Sequence of chain 1.A:
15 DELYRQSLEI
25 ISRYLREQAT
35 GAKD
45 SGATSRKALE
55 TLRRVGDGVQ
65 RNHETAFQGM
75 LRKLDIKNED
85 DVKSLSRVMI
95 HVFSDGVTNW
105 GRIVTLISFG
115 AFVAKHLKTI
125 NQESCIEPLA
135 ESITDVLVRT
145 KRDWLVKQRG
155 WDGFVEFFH

The protein below binds the small molecule below.
Small molecule (SMILES): COc1ccccc1C[C@@H](Oc1ncnc2sc(-c3cccc(Cl)c3)c(-c3ccc(OCCN4CCN(C)CC4)c(Cl)c3C)c12)C(=O)O

Binding-site contacts:
Ligand atom O4 contacts residue ARG106 of chain 1.A at 2.6 Å (salt-bridge).
Ligand atom C12 contacts residue VAL96 of chain 1.A at 3.8 Å (hydrophobic).
Ligand atom C8 contacts residue PHE71 of chain 1.A at 3.8 Å (hydrophobic).
Ligand atom C6 contacts residue THR109 of chain 1.A at 3.8 Å.
Ligand atom O3 contacts residue MET74 of chain 1.A at 3.5 Å.
Ligand atom O1 contacts residue THR109 of chain 1.A at 3.8 Å.
Ligand atom C4 contacts residue THR109 of chain 1.A at 3.7 Å.
Ligand atom CL1 contacts residue MET93 of chain 1.A at 3.6 Å.
Ligand atom N1 contacts residue THR109 of chain 1.A at 3.6 Å.
Ligand atom O5 contacts residue ARG106 of chain 1.A at 3.0 Å (salt-bridge).
Ligand atom C35 contacts residue VAL96 of chain 1.A at 3.8 Å (hydrophobic).
Ligand atom C14 contacts residue VAL96 of chain 1.A at 3.5 Å (hydrophobic).
Ligand atom C1 contacts residue THR109 of chain 1.A at 3.9 Å.
Ligand atom C32 contacts residue MET74 of chain 1.A at 3.7 Å (hydrophobic).
Ligand atom C31 contacts residue LYS77 of chain 1.A at 3.6 Å.
Ligand atom C26 contacts residue MET74 of chain 1.A at 3.5 Å (hydrophobic).
Ligand atom C10 contacts residue THR109 of chain 1.A at 3.6 Å.
Ligand atom O2 contacts residue THR109 of chain 1.A at 3.7 Å.
Ligand atom C13 contacts residue VAL96 of chain 1.A at 3.6 Å (hydrophobic).
Ligand atom CL2 contacts residue MET74 of chain 1.A at 3.4 Å.
Ligand atom C6 contacts residue HIS67 of chain 1.A at 3.7 Å.
Ligand atom C36 contacts residue ARG106 of chain 1.A at 3.4 Å.
Ligand atom CL1 contacts residue PHE113 of chain 1.A at 3.7 Å.
Ligand atom C33 contacts residue ALA70 of chain 1.A at 3.6 Å (hydrophobic).
Ligand atom CL1 contacts residue LEU78 of chain 1.A at 3.9 Å.
Ligand atom C32 contacts residue ALA70 of chain 1.A at 3.7 Å (hydrophobic).
Ligand atom N1 contacts residue ARG106 of chain 1.A at 3.7 Å.
Ligand atom N2 contacts residue LEU110 of chain 1.A at 3.7 Å.
Ligand atom C18 contacts residue PHE113 of chain 1.A at 3.8 Å (hydrophobic).
Ligand atom C20 contacts residue MET74 of chain 1.A at 3.8 Å (hydrophobic).
Ligand atom S1 contacts residue LEU110 of chain 1.A at 3.6 Å.
Ligand atom C25 contacts residue MET74 of chain 1.A at 3.7 Å (hydrophobic).
Ligand atom C7 contacts residue HIS67 of chain 1.A at 3.6 Å.
Ligand atom C15 contacts residue VAL96 of chain 1.A at 3.6 Å (hydrophobic).
Ligand atom C7 contacts residue PHE71 of chain 1.A at 3.5 Å (hydrophobic).
Ligand atom C24 contacts residue PHE113 of chain 1.A at 3.6 Å (hydrophobic).
Ligand atom C5 contacts residue THR109 of chain 1.A at 3.7 Å.
Ligand atom CL2 contacts residue PHE71 of chain 1.A at 3.9 Å.
Ligand atom C11 contacts residue ARG106 of chain 1.A at 3.3 Å.
Ligand atom CL2 contacts residue ALA70 of chain 1.A at 3.5 Å.